Sequence of chain 1.A:
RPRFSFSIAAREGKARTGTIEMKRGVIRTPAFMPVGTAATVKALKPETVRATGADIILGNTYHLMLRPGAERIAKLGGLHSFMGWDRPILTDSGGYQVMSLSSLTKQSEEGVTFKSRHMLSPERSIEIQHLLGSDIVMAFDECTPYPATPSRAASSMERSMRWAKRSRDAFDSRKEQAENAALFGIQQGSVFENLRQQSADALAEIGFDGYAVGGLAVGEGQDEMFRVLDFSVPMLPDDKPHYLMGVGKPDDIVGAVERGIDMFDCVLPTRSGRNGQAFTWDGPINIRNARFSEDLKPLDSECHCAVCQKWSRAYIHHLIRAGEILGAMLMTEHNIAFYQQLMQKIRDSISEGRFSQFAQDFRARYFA

This small molecule binds to this protein.
Small molecule (SMILES): N#Cc1c[nH]c2nc(N)[nH]c(=O)c12

Binding-site contacts:
Ligand atom C8 contacts residue TYR106 of chain 1.A at 3.5 Å (hydrophobic).
Ligand atom N9 contacts residue ASP102 of chain 1.A at 3.7 Å.
Ligand atom O6 contacts residue GLY229 of chain 1.A at 3.6 Å.
Ligand atom N9 contacts residue GOL1 of chain 1.E at 3.3 Å (h-bond).
Ligand atom N11 contacts residue CYS158 of chain 1.A at 3.8 Å.
Ligand atom C6 contacts residue GLN203 of chain 1.A at 3.9 Å.
Ligand atom C2 contacts residue TYR106 of chain 1.A at 3.7 Å (hydrophobic).
Ligand atom N9 contacts residue MET260 of chain 1.A at 3.9 Å.
Ligand atom O6 contacts residue GLY230 of chain 1.A at 2.9 Å (h-bond).
Ligand atom N11 contacts residue LEU231 of chain 1.A at 3.1 Å (h-bond).
Ligand atom N1 contacts residue MET260 of chain 1.A at 3.9 Å.
Ligand atom C2 contacts residue ASP102 of chain 1.A at 3.6 Å.
Ligand atom O6 contacts residue ASP156 of chain 1.A at 3.6 Å.
Ligand atom C2 contacts residue ASP156 of chain 1.A at 3.4 Å.
Ligand atom N11 contacts residue ALA232 of chain 1.A at 2.9 Å (h-bond).
Ligand atom N11 contacts residue VAL233 of chain 1.A at 3.7 Å.
Ligand atom C4 contacts residue ASP102 of chain 1.A at 3.6 Å.
Ligand atom N1 contacts residue ASP156 of chain 1.A at 2.6 Å (salt-bridge).
Ligand atom C5 contacts residue TYR106 of chain 1.A at 3.3 Å (hydrophobic).
Ligand atom N2 contacts residue SER103 of chain 1.A at 3.8 Å.
Ligand atom C4 contacts residue TYR106 of chain 1.A at 3.5 Å (hydrophobic).
Ligand atom N2 contacts residue MET260 of chain 1.A at 3.9 Å.
Ligand atom C10 contacts residue ALA232 of chain 1.A at 3.8 Å (hydrophobic).
Ligand atom N2 contacts residue ASP102 of chain 1.A at 2.9 Å (salt-bridge).
Ligand atom N11 contacts residue GLY230 of chain 1.A at 3.1 Å.
Ligand atom N9 contacts residue TYR106 of chain 1.A at 3.6 Å.
Ligand atom N2 contacts residue ILE201 of chain 1.A at 3.7 Å.
Ligand atom N3 contacts residue ASP102 of chain 1.A at 2.7 Å (salt-bridge).
Ligand atom C10 contacts residue TYR106 of chain 1.A at 3.7 Å (hydrophobic).
Ligand atom O6 contacts residue GLN203 of chain 1.A at 3.1 Å (h-bond).
Ligand atom O6 contacts residue CYS158 of chain 1.A at 3.1 Å (h-bond).
Ligand atom C6 contacts residue CYS158 of chain 1.A at 3.8 Å (hydrophobic).
Ligand atom N3 contacts residue TYR106 of chain 1.A at 3.5 Å.
Ligand atom N3 contacts residue MET260 of chain 1.A at 3.5 Å.
Ligand atom C10 contacts residue CYS158 of chain 1.A at 3.9 Å (hydrophobic).
Ligand atom N2 contacts residue ASP156 of chain 1.A at 2.9 Å (salt-bridge).
Ligand atom C10 contacts residue GLY230 of chain 1.A at 3.6 Å.
Ligand atom C7 contacts residue TYR106 of chain 1.A at 3.3 Å (hydrophobic).
Ligand atom C2 contacts residue MET260 of chain 1.A at 3.7 Å (hydrophobic).
Ligand atom C6 contacts residue ASP156 of chain 1.A at 3.5 Å.